Sequence of chain 1.B:
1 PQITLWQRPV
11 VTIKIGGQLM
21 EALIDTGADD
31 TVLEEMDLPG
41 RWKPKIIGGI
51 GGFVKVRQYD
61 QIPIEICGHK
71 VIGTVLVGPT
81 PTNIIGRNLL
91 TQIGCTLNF

Sequence of chain 1.A:
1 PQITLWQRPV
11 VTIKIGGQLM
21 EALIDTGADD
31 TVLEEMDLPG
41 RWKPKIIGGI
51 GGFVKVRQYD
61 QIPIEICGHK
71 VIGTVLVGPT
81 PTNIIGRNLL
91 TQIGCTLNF

The protein below binds the small molecule below.
Small molecule (SMILES): CC(C)(C)NC(=O)[C@@H]1C[C@@H]2CCCC[C@@H]2CN1C[C@@H](O)[C@H](Cc1ccccc1)NC(=O)[C@H](CC(N)=O)NC(=O)c1ccc2ccccc2n1

Binding-site contacts:
Ligand atom CE1 contacts residue ILE50 of chain 1.B at 3.7 Å (hydrophobic).
Ligand atom C2 contacts residue GLY48 of chain 1.B at 3.7 Å.
Ligand atom C71 contacts residue ILE84 of chain 1.B at 3.8 Å (hydrophobic).
Ligand atom C22 contacts residue ILE50 of chain 1.B at 3.8 Å (hydrophobic).
Ligand atom CD1 contacts residue ILE50 of chain 1.B at 3.7 Å (hydrophobic).
Ligand atom O contacts residue ASP29 of chain 1.B at 3.4 Å (salt-bridge).
Ligand atom CA contacts residue GLY48 of chain 1.B at 3.8 Å.
Ligand atom C7 contacts residue PRO81 of chain 1.A at 3.8 Å (hydrophobic).
Ligand atom N1 contacts residue GLY48 of chain 1.B at 2.9 Å (h-bond).
Ligand atom N3 contacts residue ALA28 of chain 1.A at 3.6 Å.
Ligand atom N contacts residue GLY48 of chain 1.B at 2.9 Å (h-bond).
Ligand atom C32 contacts residue ILE50 of chain 1.B at 3.7 Å (hydrophobic).
Ligand atom O2 contacts residue ALA28 of chain 1.B at 3.5 Å (h-bond).
Ligand atom O2 contacts residue GLY27 of chain 1.B at 3.5 Å.
Ligand atom CE1 contacts residue PRO81 of chain 1.A at 3.8 Å (hydrophobic).
Ligand atom CB1 contacts residue ASP25 of chain 1.A at 3.4 Å.
Ligand atom C22 contacts residue GLY48 of chain 1.A at 3.1 Å.
Ligand atom O2 contacts residue ASP25 of chain 1.B at 2.8 Å (salt-bridge).
Ligand atom CE2 contacts residue THR82 of chain 1.A at 3.6 Å.
Ligand atom OD1 contacts residue ASP29 of chain 1.B at 3.2 Å (salt-bridge).
Ligand atom C51 contacts residue PRO81 of chain 1.B at 3.8 Å (hydrophobic).
Ligand atom C contacts residue GLY48 of chain 1.B at 3.8 Å.
Ligand atom C9 contacts residue ASP25 of chain 1.A at 3.7 Å.
Ligand atom C9 contacts residue ASP25 of chain 1.B at 3.2 Å.
Ligand atom OD1 contacts residue ASP30 of chain 1.B at 3.0 Å (salt-bridge).
Ligand atom C81 contacts residue ASP25 of chain 1.B at 3.4 Å.
Ligand atom C11 contacts residue ALA28 of chain 1.A at 3.5 Å (hydrophobic).
Ligand atom C3 contacts residue ASP29 of chain 1.B at 3.5 Å.
Ligand atom ND2 contacts residue ILE47 of chain 1.B at 3.7 Å.
Ligand atom O contacts residue GLY27 of chain 1.B at 3.5 Å (h-bond).
Ligand atom CZ contacts residue PRO81 of chain 1.A at 3.7 Å (hydrophobic).
Ligand atom O1 contacts residue GLY49 of chain 1.B at 3.5 Å.
Ligand atom C32 contacts residue VAL32 of chain 1.A at 3.7 Å (hydrophobic).
Ligand atom C8A contacts residue GLY48 of chain 1.B at 3.4 Å.
Ligand atom C61 contacts residue PRO81 of chain 1.B at 3.8 Å (hydrophobic).
Ligand atom C8 contacts residue GLY48 of chain 1.B at 3.4 Å.
Ligand atom OD1 contacts residue ALA28 of chain 1.B at 3.8 Å.
Ligand atom O2 contacts residue ASP25 of chain 1.A at 3.3 Å (salt-bridge).
Ligand atom CM contacts residue ASP25 of chain 1.A at 3.6 Å.
Ligand atom CM contacts residue ASP25 of chain 1.B at 3.4 Å.